This protein binds this small molecule.
Small molecule (SMILES): Nc1nc2c(ncn2[C@@H]2CN(C(=O)CCP(=O)(O)O)C[C@H]2OC[C@@H](O)P(=O)(O)O)c(=O)[nH]1

Sequence of chain 1.B:
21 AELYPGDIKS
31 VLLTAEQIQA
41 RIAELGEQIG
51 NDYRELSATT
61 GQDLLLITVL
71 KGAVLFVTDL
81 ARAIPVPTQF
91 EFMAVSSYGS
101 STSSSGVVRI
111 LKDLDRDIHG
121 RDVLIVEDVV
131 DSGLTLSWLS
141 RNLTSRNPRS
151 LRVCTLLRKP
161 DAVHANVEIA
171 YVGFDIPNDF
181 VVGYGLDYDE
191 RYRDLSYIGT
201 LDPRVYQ

Binding-site contacts:
Ligand atom OAD contacts residue THR135 of chain 1.B at 2.9 Å (h-bond).
Ligand atom CAM contacts residue SER132 of chain 1.B at 3.4 Å.
Ligand atom OAI contacts residue ASP187 of chain 1.B at 2.8 Å (salt-bridge).
Ligand atom OAG contacts residue SER132 of chain 1.B at 3.3 Å (h-bond).
Ligand atom OAH contacts residue GLY133 of chain 1.B at 3.5 Å (h-bond).
Ligand atom PBF contacts residue MG1 of chain 1.H at 3.2 Å.
Ligand atom OAI contacts residue ARG193 of chain 1.B at 2.8 Å (salt-bridge).
Ligand atom O6 contacts residue LYS159 of chain 1.B at 3.2 Å (salt-bridge).
Ligand atom OAJ contacts residue GLY72 of chain 1.B at 3.2 Å (h-bond).
Ligand atom OAG contacts residue GLY133 of chain 1.B at 2.6 Å (h-bond).
Ligand atom CAZ contacts residue MG1 of chain 1.H at 3.4 Å.
Ligand atom PBE contacts residue THR135 of chain 1.B at 3.3 Å.
Ligand atom N7 contacts residue LYS159 of chain 1.B at 3.3 Å (salt-bridge).
Ligand atom N3 contacts residue MG1 of chain 1.H at 3.7 Å.
Ligand atom OAE contacts residue LYS71 of chain 1.B at 3.7 Å.
Ligand atom C6 contacts residue VAL181 of chain 1.B at 3.5 Å (hydrophobic).
Ligand atom N2 contacts residue ASP187 of chain 1.B at 2.5 Å (salt-bridge).
Ligand atom N1 contacts residue VAL181 of chain 1.B at 2.5 Å (h-bond).
Ligand atom N2 contacts residue PHE180 of chain 1.B at 3.5 Å.
Ligand atom CAN contacts residue MG1 of chain 1.H at 2.7 Å.
Ligand atom OAE contacts residue ARG193 of chain 1.B at 3.6 Å.
Ligand atom PBE contacts residue SER132 of chain 1.B at 3.7 Å.
Ligand atom CAL contacts residue SER132 of chain 1.B at 3.6 Å.
Ligand atom C2 contacts residue LEU186 of chain 1.B at 3.7 Å (hydrophobic).
Ligand atom OAH contacts residue SER132 of chain 1.B at 3.2 Å (h-bond).
Ligand atom O6 contacts residue VAL181 of chain 1.B at 3.2 Å (h-bond).
Ligand atom C2 contacts residue PHE180 of chain 1.B at 3.5 Å (hydrophobic).
Ligand atom PBE contacts residue GLY133 of chain 1.B at 3.6 Å.
Ligand atom N2 contacts residue LEU186 of chain 1.B at 3.4 Å.
Ligand atom OAH contacts residue LEU134 of chain 1.B at 3.3 Å (h-bond).
Ligand atom CAM contacts residue ASP131 of chain 1.B at 3.6 Å.
Ligand atom OAG contacts residue ASP131 of chain 1.B at 3.1 Å (salt-bridge).
Ligand atom OAJ contacts residue LYS71 of chain 1.B at 3.7 Å.
Ligand atom OAH contacts residue THR135 of chain 1.B at 2.6 Å (h-bond).
Ligand atom C2 contacts residue VAL181 of chain 1.B at 3.3 Å (hydrophobic).
Ligand atom N2 contacts residue VAL181 of chain 1.B at 3.3 Å (h-bond).
Ligand atom N1 contacts residue PHE180 of chain 1.B at 3.5 Å.
Ligand atom PBF contacts residue ARG193 of chain 1.B at 3.7 Å.
Ligand atom OAG contacts residue VAL130 of chain 1.B at 3.6 Å.
Ligand atom OAI contacts residue MG1 of chain 1.H at 2.1 Å.